Binding-site contacts:
Ligand atom C8 contacts residue ASP247 of chain 1.D at 3.6 Å.
Ligand atom C1 contacts residue ASP319 of chain 1.D at 3.9 Å.
Ligand atom O5 contacts residue ASP319 of chain 1.D at 3.5 Å (salt-bridge).
Ligand atom C4 contacts residue ASN316 of chain 1.D at 4.2 Å.
Ligand atom C1 contacts residue THR318 of chain 1.D at 4.1 Å.
Ligand atom C5 contacts residue ASN316 of chain 1.D at 3.6 Å.
Ligand atom C2 contacts residue ASN316 of chain 1.D at 2.5 Å.
Ligand atom O5 contacts residue THR318 of chain 1.D at 4.2 Å.
Ligand atom C8 contacts residue GLY248 of chain 1.D at 4.2 Å.
Ligand atom C7 contacts residue ILE249 of chain 1.D at 4.5 Å (hydrophobic).
Ligand atom C3 contacts residue ASN316 of chain 1.D at 3.8 Å.
Ligand atom O7 contacts residue ASN316 of chain 1.D at 3.9 Å.
Ligand atom C5 contacts residue THR318 of chain 1.D at 4.0 Å.
Ligand atom O7 contacts residue MPD1 of chain 1.KA at 4.4 Å.
Ligand atom C8 contacts residue ILE249 of chain 1.D at 3.7 Å (hydrophobic).
Ligand atom C6 contacts residue THR318 of chain 1.D at 4.4 Å.
Ligand atom O6 contacts residue THR318 of chain 1.D at 4.3 Å.
Ligand atom N2 contacts residue ASN316 of chain 1.D at 3.0 Å (h-bond).
Ligand atom O7 contacts residue THR318 of chain 1.D at 4.2 Å.
Ligand atom O5 contacts residue ASN316 of chain 1.D at 2.3 Å (h-bond).
Ligand atom N2 contacts residue GLY248 of chain 1.D at 4.4 Å.
Ligand atom C7 contacts residue ASN316 of chain 1.D at 3.6 Å.
Ligand atom C1 contacts residue ASN316 of chain 1.D at 1.4 Å.
Ligand atom C6 contacts residue ASP319 of chain 1.D at 4.3 Å.
Ligand atom O6 contacts residue ASP319 of chain 1.D at 3.1 Å (salt-bridge).

Sequence of chain 1.D:
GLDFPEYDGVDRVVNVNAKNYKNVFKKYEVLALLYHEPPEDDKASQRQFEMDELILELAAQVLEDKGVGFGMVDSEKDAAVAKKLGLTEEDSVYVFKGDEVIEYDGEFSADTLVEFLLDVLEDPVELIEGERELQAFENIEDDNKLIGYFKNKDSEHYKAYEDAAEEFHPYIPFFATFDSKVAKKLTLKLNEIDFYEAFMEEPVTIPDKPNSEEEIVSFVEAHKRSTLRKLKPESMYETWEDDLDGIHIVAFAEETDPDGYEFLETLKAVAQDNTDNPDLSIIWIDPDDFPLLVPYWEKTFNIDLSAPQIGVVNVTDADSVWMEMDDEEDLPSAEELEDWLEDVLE

A small-molecule ligand and the protein it binds are described below.
Small molecule (SMILES): CC(=O)N[C@H]1[C@H](O[C@H]2[C@H](O)[C@@H](NC(C)=O)CO[C@@H]2CO)O[C@H](CO)[C@@H](O[C@@H]2O[C@H](CO)[C@@H](O)[C@H](O)[C@@H]2O)[C@@H]1O